Sequence of chain 1.A:
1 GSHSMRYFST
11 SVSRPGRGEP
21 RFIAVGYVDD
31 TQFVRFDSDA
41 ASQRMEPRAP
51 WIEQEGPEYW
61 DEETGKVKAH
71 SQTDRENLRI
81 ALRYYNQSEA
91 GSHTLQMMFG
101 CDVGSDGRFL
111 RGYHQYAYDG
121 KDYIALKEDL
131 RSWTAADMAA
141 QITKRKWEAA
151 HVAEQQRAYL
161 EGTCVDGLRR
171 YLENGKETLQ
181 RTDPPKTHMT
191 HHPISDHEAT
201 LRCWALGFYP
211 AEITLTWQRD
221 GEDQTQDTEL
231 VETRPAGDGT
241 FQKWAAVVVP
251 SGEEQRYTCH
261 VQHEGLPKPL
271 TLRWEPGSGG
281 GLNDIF

The protein below binds the small molecule below.
Small molecule (SMILES): CC(C)C[C@H](NC(=O)[C@H](CS)NC(=O)[C@H](C)NC(=O)[C@H](CCCN=C(N)N)NC(=O)[C@@H](NC(=O)[C@H](Cc1ccccc1)NC(=O)CNC(=O)[C@H](Cc1ccc(O)cc1)NC(=O)[C@@H](N)C(C)C)C(C)C)C(=O)O

Binding-site contacts:
Ligand atom C contacts residue TYR84 of chain 1.A at 3.0 Å (hydrophobic).
Ligand atom O contacts residue THR143 of chain 1.A at 2.3 Å (h-bond).
Ligand atom O contacts residue TYR7 of chain 1.A at 3.5 Å.
Ligand atom CA contacts residue THR143 of chain 1.A at 3.6 Å.
Ligand atom N contacts residue GLU63 of chain 1.A at 2.9 Å (salt-bridge).
Ligand atom N contacts residue TYR7 of chain 1.A at 3.5 Å (h-bond).
Ligand atom CB contacts residue HIS70 of chain 1.A at 3.4 Å.
Ligand atom CB contacts residue GLU63 of chain 1.A at 3.2 Å.
Ligand atom C contacts residue TYR159 of chain 1.A at 3.3 Å (hydrophobic).
Ligand atom C contacts residue TYR159 of chain 1.A at 3.2 Å (hydrophobic).
Ligand atom C contacts residue THR143 of chain 1.A at 3.2 Å.
Ligand atom OH contacts residue HIS70 of chain 1.A at 2.5 Å (h-bond).
Ligand atom CA contacts residue TYR159 of chain 1.A at 3.4 Å (hydrophobic).
Ligand atom O contacts residue LYS66 of chain 1.A at 3.3 Å.
Ligand atom N contacts residue TYR159 of chain 1.A at 3.3 Å (h-bond).
Ligand atom CG2 contacts residue THR163 of chain 1.A at 3.4 Å.
Ligand atom N contacts residue SO41 of chain 1.I at 3.0 Å (h-bond).
Ligand atom OXT contacts residue TYR84 of chain 1.A at 3.0 Å (h-bond).
Ligand atom C contacts residue TYR7 of chain 1.A at 3.5 Å (hydrophobic).
Ligand atom O contacts residue GLN156 of chain 1.A at 3.2 Å (h-bond).
Ligand atom O contacts residue THR73 of chain 1.A at 3.6 Å (h-bond).
Ligand atom O contacts residue TRP147 of chain 1.A at 2.9 Å (h-bond).
Ligand atom CA contacts residue TYR159 of chain 1.A at 3.6 Å (hydrophobic).
Ligand atom N contacts residue TYR171 of chain 1.A at 2.8 Å (h-bond).
Ligand atom N contacts residue ASN77 of chain 1.A at 3.2 Å (h-bond).
Ligand atom CA contacts residue ASN77 of chain 1.A at 3.5 Å.
Ligand atom CD1 contacts residue ASN77 of chain 1.A at 3.2 Å.
Ligand atom O contacts residue TYR159 of chain 1.A at 3.5 Å.
Ligand atom O contacts residue GLN155 of chain 1.A at 3.3 Å (h-bond).
Ligand atom O contacts residue SO41 of chain 1.I at 3.0 Å (h-bond).
Ligand atom O contacts residue TYR159 of chain 1.A at 2.1 Å (h-bond).
Ligand atom CA contacts residue GLU63 of chain 1.A at 3.5 Å.
Ligand atom OXT contacts residue LYS146 of chain 1.A at 3.1 Å (salt-bridge).
Ligand atom CG1 contacts residue HIS70 of chain 1.A at 3.1 Å.
Ligand atom CE2 contacts residue TYR7 of chain 1.A at 3.6 Å (hydrophobic).
Ligand atom N contacts residue TYR7 of chain 1.A at 3.0 Å (h-bond).
Ligand atom O contacts residue TYR84 of chain 1.A at 2.4 Å (h-bond).
Ligand atom O contacts residue THR73 of chain 1.A at 2.7 Å.
Ligand atom CG1 contacts residue TYR116 of chain 1.A at 3.6 Å (hydrophobic).
Ligand atom CD2 contacts residue TYR7 of chain 1.A at 3.4 Å (hydrophobic).